Sequence of chain 4.A:
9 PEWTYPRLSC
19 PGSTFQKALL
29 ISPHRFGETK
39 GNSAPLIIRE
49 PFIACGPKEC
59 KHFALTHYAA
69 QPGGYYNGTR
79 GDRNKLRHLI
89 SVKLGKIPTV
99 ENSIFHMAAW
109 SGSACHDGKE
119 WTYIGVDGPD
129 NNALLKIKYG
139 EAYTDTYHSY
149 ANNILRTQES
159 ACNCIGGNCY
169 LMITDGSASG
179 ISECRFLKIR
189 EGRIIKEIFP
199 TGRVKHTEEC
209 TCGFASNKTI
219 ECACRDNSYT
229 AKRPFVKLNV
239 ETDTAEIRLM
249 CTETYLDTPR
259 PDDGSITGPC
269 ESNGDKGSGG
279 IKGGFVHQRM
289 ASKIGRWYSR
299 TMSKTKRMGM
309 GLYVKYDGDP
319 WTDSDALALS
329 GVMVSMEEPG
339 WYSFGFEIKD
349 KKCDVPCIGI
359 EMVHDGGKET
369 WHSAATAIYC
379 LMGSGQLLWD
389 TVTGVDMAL

The protein below binds the small molecule below.
Small molecule (SMILES): CC(=O)N[C@H]1[C@H](O[C@H]2[C@H](O)[C@@H](NC(C)=O)CO[C@@H]2CO)O[C@H](CO)[C@@H](O)[C@@H]1O

Binding-site contacts:
Ligand atom C5 contacts residue ASN215 of chain 4.A at 3.6 Å.
Ligand atom C7 contacts residue ASN215 of chain 4.A at 3.5 Å.
Ligand atom C1 contacts residue TYR13 of chain 4.A at 4.3 Å (hydrophobic).
Ligand atom O7 contacts residue ARG15 of chain 4.A at 4.0 Å.
Ligand atom O7 contacts residue ASN215 of chain 4.A at 4.4 Å.
Ligand atom O7 contacts residue LEU16 of chain 4.A at 3.9 Å.
Ligand atom O7 contacts residue PRO14 of chain 4.A at 3.7 Å.
Ligand atom C3 contacts residue ASN215 of chain 4.A at 3.9 Å.
Ligand atom C8 contacts residue TYR13 of chain 4.A at 3.8 Å (hydrophobic).
Ligand atom N2 contacts residue ASN215 of chain 4.A at 3.0 Å (h-bond).
Ligand atom C5 contacts residue TYR13 of chain 4.A at 3.7 Å (hydrophobic).
Ligand atom C8 contacts residue ASN215 of chain 4.A at 3.5 Å.
Ligand atom C6 contacts residue TYR13 of chain 4.A at 3.5 Å (hydrophobic).
Ligand atom O5 contacts residue TYR13 of chain 4.A at 4.1 Å.
Ligand atom C7 contacts residue TYR13 of chain 4.A at 4.5 Å (hydrophobic).
Ligand atom N2 contacts residue ARG15 of chain 4.A at 4.1 Å.
Ligand atom O7 contacts residue TYR13 of chain 4.A at 4.3 Å.
Ligand atom O5 contacts residue ASN215 of chain 4.A at 2.4 Å (h-bond).
Ligand atom C4 contacts residue ASN215 of chain 4.A at 4.3 Å.
Ligand atom C7 contacts residue PRO14 of chain 4.A at 3.7 Å (hydrophobic).
Ligand atom C1 contacts residue PRO14 of chain 4.A at 3.8 Å (hydrophobic).
Ligand atom C2 contacts residue ASN215 of chain 4.A at 2.6 Å.
Ligand atom C1 contacts residue ASN215 of chain 4.A at 1.4 Å.
Ligand atom N2 contacts residue PRO14 of chain 4.A at 2.9 Å (h-bond).
Ligand atom C2 contacts residue PRO14 of chain 4.A at 3.8 Å (hydrophobic).
Ligand atom C3 contacts residue PRO14 of chain 4.A at 4.1 Å (hydrophobic).